A small-molecule ligand and the protein it binds are described below.
Small molecule (SMILES): CC(=O)N[C@@H]1[C@@H](O)[C@H](O)[C@@H](CO)O[C@H]1O

Sequence of chain 1.A:
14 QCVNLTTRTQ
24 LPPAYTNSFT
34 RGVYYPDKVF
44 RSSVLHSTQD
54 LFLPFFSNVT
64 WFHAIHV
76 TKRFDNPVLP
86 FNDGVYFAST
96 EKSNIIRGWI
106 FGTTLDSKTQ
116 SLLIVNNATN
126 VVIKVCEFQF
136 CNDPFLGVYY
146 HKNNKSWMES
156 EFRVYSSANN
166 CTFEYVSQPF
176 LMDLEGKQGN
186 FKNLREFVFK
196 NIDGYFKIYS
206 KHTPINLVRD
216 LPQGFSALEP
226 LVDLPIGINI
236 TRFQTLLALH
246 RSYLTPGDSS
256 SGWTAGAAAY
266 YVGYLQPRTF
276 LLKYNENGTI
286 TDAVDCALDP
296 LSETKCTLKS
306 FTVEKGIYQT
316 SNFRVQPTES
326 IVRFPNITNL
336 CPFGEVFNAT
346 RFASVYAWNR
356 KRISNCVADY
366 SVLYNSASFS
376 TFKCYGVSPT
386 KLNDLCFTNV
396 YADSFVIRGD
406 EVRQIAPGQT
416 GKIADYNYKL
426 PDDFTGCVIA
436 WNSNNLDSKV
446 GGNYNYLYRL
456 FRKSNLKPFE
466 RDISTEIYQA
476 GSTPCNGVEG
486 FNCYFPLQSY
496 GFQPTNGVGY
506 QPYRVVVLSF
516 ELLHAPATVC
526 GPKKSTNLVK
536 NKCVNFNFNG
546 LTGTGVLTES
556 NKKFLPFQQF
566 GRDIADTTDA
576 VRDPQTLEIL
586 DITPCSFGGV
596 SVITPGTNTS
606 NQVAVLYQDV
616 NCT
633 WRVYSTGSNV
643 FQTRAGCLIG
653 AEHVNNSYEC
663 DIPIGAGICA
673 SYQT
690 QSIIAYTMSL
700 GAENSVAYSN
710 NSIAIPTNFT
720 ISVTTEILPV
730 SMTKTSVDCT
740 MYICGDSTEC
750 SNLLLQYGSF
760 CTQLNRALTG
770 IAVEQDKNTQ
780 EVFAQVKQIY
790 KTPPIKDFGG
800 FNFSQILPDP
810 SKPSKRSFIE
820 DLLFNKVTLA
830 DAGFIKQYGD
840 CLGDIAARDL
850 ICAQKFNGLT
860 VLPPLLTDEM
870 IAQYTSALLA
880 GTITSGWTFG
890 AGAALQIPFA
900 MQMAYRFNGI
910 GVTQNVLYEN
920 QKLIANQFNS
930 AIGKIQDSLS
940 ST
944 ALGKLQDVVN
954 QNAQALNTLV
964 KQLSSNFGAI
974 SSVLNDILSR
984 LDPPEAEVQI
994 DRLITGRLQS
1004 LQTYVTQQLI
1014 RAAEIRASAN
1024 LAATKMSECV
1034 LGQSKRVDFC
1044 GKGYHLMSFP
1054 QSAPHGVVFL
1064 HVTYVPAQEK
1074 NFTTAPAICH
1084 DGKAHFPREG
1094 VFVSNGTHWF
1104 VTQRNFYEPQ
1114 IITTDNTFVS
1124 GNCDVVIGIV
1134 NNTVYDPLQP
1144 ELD

Binding-site contacts:
Ligand atom C7 contacts residue MET153 of chain 1.A at 4.2 Å (hydrophobic).
Ligand atom C3 contacts residue MET153 of chain 1.A at 3.4 Å (hydrophobic).
Ligand atom O5 contacts residue ASN149 of chain 1.A at 2.4 Å (h-bond).
Ligand atom N2 contacts residue MET153 of chain 1.A at 3.1 Å.
Ligand atom C6 contacts residue HIS146 of chain 1.A at 4.1 Å.
Ligand atom O6 contacts residue ASN148 of chain 1.A at 4.0 Å.
Ligand atom C3 contacts residue ASN149 of chain 1.A at 3.8 Å.
Ligand atom C1 contacts residue HIS146 of chain 1.A at 4.5 Å.
Ligand atom C8 contacts residue MET153 of chain 1.A at 4.4 Å (hydrophobic).
Ligand atom C2 contacts residue MET153 of chain 1.A at 3.8 Å (hydrophobic).
Ligand atom C5 contacts residue HIS146 of chain 1.A at 3.9 Å.
Ligand atom C4 contacts residue ASN149 of chain 1.A at 4.3 Å.
Ligand atom O3 contacts residue MET153 of chain 1.A at 3.4 Å.
Ligand atom C2 contacts residue ASN149 of chain 1.A at 2.5 Å.
Ligand atom C5 contacts residue ASN149 of chain 1.A at 3.7 Å.
Ligand atom C7 contacts residue ASN149 of chain 1.A at 3.0 Å.
Ligand atom N2 contacts residue ASN149 of chain 1.A at 2.9 Å (h-bond).
Ligand atom O7 contacts residue ASN149 of chain 1.A at 2.8 Å (h-bond).
Ligand atom C8 contacts residue ASN149 of chain 1.A at 4.2 Å.
Ligand atom O5 contacts residue HIS146 of chain 1.A at 4.5 Å.
Ligand atom C1 contacts residue ASN149 of chain 1.A at 1.5 Å.
Ligand atom O6 contacts residue HIS146 of chain 1.A at 3.5 Å.